Binding-site contacts:
Ligand atom C1 contacts residue THR192 of chain 2.B at 3.3 Å.
Ligand atom O34 contacts residue ASN170 of chain 2.B at 3.4 Å (h-bond).
Ligand atom C5 contacts residue SER52 of chain 2.B at 3.6 Å.
Ligand atom P30 contacts residue LYS152 of chain 2.B at 3.5 Å.
Ligand atom N20 contacts residue PHE56 of chain 2.B at 3.5 Å.
Ligand atom C2 contacts residue PHE56 of chain 2.B at 3.4 Å (hydrophobic).
Ligand atom C5 contacts residue SER53 of chain 2.B at 3.5 Å.
Ligand atom C22 contacts residue PHE56 of chain 2.B at 3.6 Å (hydrophobic).
Ligand atom O36 contacts residue LYS152 of chain 2.B at 3.8 Å.
Ligand atom O32 contacts residue GLY113 of chain 2.B at 2.7 Å (h-bond).
Ligand atom N6 contacts residue SER53 of chain 2.B at 2.8 Å (h-bond).
Ligand atom C1 contacts residue PHE56 of chain 2.B at 3.4 Å (hydrophobic).
Ligand atom N13 contacts residue PHE56 of chain 2.B at 3.4 Å.
Ligand atom C3 contacts residue PHE56 of chain 2.B at 3.6 Å (hydrophobic).
Ligand atom O32 contacts residue LYS152 of chain 2.B at 2.8 Å (salt-bridge).
Ligand atom C5 contacts residue PHE56 of chain 2.B at 3.6 Å (hydrophobic).
Ligand atom N6 contacts residue PHE56 of chain 2.B at 3.7 Å.
Ligand atom N4 contacts residue ASP46 of chain 2.B at 3.6 Å.
Ligand atom N20 contacts residue THR192 of chain 2.B at 2.2 Å (h-bond).
Ligand atom N20 contacts residue SER53 of chain 2.B at 3.9 Å.
Ligand atom O34 contacts residue MG1 of chain 2.E at 3.9 Å.
Ligand atom N17 contacts residue PHE56 of chain 2.B at 3.3 Å.
Ligand atom O36 contacts residue ASN170 of chain 2.B at 3.8 Å.
Ligand atom O36 contacts residue GLY113 of chain 2.B at 3.2 Å.
Ligand atom C2 contacts residue TYR193 of chain 2.B at 3.7 Å (hydrophobic).
Ligand atom C1 contacts residue SER53 of chain 2.B at 3.7 Å.
Ligand atom N4 contacts residue PHE56 of chain 2.B at 3.5 Å.
Ligand atom C1 contacts residue TYR193 of chain 2.B at 3.7 Å (hydrophobic).
Ligand atom N20 contacts residue TYR193 of chain 2.B at 3.3 Å (h-bond).
Ligand atom O34 contacts residue LYS152 of chain 2.B at 3.7 Å.
Ligand atom O26 contacts residue ASP46 of chain 2.B at 3.8 Å.
Ligand atom C24 contacts residue TYR193 of chain 2.B at 3.4 Å (hydrophobic).
Ligand atom C22 contacts residue ASP46 of chain 2.B at 3.7 Å.
Ligand atom C15 contacts residue PHE56 of chain 2.B at 3.5 Å (hydrophobic).
Ligand atom P30 contacts residue GLY113 of chain 2.B at 3.6 Å.
Ligand atom N6 contacts residue THR192 of chain 2.B at 3.6 Å (h-bond).
Ligand atom N4 contacts residue SER52 of chain 2.B at 3.7 Å.
Ligand atom O34 contacts residue SER168 of chain 2.B at 3.9 Å.
Ligand atom O32 contacts residue ASP44 of chain 2.B at 3.1 Å (salt-bridge).
Ligand atom O32 contacts residue THR112 of chain 2.B at 3.8 Å.

Sequence of chain 2.B:
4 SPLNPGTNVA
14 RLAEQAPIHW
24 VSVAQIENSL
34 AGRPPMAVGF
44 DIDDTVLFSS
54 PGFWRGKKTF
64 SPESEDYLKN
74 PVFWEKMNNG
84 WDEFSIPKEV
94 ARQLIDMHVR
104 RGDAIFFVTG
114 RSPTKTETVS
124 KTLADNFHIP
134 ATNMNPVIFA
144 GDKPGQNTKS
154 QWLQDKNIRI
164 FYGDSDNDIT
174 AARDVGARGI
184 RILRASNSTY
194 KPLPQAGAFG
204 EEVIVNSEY

This protein binds this small molecule.
Small molecule (SMILES): Nc1ncnc2c1ncn2CCOCP(=O)(O)O